Sequence of chain 3.A:
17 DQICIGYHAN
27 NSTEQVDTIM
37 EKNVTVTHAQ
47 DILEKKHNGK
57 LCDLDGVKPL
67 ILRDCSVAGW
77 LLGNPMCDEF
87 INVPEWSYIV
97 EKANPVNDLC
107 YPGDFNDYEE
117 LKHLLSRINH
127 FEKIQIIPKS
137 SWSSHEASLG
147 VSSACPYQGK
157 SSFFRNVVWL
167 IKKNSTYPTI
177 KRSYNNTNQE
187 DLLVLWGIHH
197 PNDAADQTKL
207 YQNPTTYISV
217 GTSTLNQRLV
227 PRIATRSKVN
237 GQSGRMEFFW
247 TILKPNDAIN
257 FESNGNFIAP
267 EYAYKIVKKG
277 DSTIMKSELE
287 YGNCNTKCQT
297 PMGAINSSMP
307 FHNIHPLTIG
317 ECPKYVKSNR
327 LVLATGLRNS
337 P

Binding-site contacts:
Ligand atom C2 contacts residue ASN252 of chain 3.A at 4.0 Å.
Ligand atom O5 contacts residue ASN181 of chain 3.A at 1.5 Å (h-bond).
Ligand atom C4 contacts residue ASN181 of chain 3.A at 3.8 Å.
Ligand atom O5 contacts residue ASN252 of chain 3.A at 4.3 Å.
Ligand atom C5 contacts residue ASN252 of chain 3.A at 3.3 Å.
Ligand atom C1 contacts residue ASN252 of chain 3.A at 3.7 Å.
Ligand atom C3 contacts residue ASN181 of chain 3.A at 3.9 Å.
Ligand atom O4 contacts residue ASN252 of chain 3.A at 3.5 Å (h-bond).
Ligand atom N2 contacts residue ASN181 of chain 3.A at 3.9 Å.
Ligand atom O7 contacts residue ALA254 of chain 3.A at 4.2 Å.
Ligand atom C8 contacts residue ASN252 of chain 3.A at 4.4 Å.
Ligand atom N2 contacts residue ASN252 of chain 3.A at 3.5 Å (h-bond).
Ligand atom C5 contacts residue ASN181 of chain 3.A at 2.8 Å.
Ligand atom C1 contacts residue ASN181 of chain 3.A at 1.5 Å.
Ligand atom C7 contacts residue ASN181 of chain 3.A at 4.3 Å.
Ligand atom O7 contacts residue ASN181 of chain 3.A at 4.1 Å.
Ligand atom C2 contacts residue ASN181 of chain 3.A at 3.0 Å.
Ligand atom C6 contacts residue ASN252 of chain 3.A at 4.1 Å.
Ligand atom C4 contacts residue ASN252 of chain 3.A at 3.7 Å.
Ligand atom C7 contacts residue ASN252 of chain 3.A at 4.2 Å.
Ligand atom C3 contacts residue ASN252 of chain 3.A at 3.8 Å.
Ligand atom C6 contacts residue ASN181 of chain 3.A at 3.6 Å.
Ligand atom O6 contacts residue ASN181 of chain 3.A at 3.9 Å.
Ligand atom C8 contacts residue SER233 of chain 1.A at 3.8 Å.

The protein below binds the small molecule below.
Small molecule (SMILES): CC(=O)N[C@@H]1[C@@H](O)[C@H](O)[C@@H](CO)O[C@H]1O

Sequence of chain 1.A:
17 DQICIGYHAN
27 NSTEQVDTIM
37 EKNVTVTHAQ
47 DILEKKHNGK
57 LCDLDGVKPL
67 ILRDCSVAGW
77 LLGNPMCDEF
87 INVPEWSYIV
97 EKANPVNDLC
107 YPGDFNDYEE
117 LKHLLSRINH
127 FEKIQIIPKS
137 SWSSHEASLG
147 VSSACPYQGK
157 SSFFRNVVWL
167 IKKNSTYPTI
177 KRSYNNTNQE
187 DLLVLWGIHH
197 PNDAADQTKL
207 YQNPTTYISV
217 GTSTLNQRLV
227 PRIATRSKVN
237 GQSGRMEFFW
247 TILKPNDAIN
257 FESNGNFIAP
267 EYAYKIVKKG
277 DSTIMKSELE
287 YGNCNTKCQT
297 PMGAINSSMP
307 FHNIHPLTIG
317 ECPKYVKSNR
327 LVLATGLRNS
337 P